Sequence of chain 2.B:
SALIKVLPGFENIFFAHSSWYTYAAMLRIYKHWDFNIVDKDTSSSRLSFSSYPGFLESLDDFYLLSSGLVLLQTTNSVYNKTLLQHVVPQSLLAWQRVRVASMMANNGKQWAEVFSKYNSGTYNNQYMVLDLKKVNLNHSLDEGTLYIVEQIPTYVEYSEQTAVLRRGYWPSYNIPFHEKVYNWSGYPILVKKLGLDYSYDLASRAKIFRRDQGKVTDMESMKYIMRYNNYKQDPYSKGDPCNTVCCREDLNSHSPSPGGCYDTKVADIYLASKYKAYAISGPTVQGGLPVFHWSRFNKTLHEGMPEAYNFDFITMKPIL

A protein and the small-molecule ligand that binds it are described below.
Small molecule (SMILES): CC(=O)N[C@H]1[C@H](O[C@H]2[C@H](O)[C@@H](NC(C)=O)CO[C@@H]2CO)O[C@H](CO)[C@@H](O)[C@@H]1O

Binding-site contacts:
Ligand atom O7 contacts residue THR83 of chain 2.B at 3.6 Å.
Ligand atom C2 contacts residue ASN81 of chain 2.B at 2.5 Å.
Ligand atom C6 contacts residue TRP185 of chain 2.B at 3.9 Å (hydrophobic).
Ligand atom O5 contacts residue ASN81 of chain 2.B at 2.3 Å (h-bond).
Ligand atom C5 contacts residue THR83 of chain 2.B at 3.8 Å.
Ligand atom N2 contacts residue TRP185 of chain 2.B at 4.5 Å.
Ligand atom C5 contacts residue TRP185 of chain 2.B at 4.0 Å (hydrophobic).
Ligand atom C7 contacts residue ASN184 of chain 2.B at 4.1 Å.
Ligand atom C6 contacts residue LEU84 of chain 2.B at 4.0 Å (hydrophobic).
Ligand atom C7 contacts residue ASN81 of chain 2.B at 3.5 Å.
Ligand atom O6 contacts residue LEU84 of chain 2.B at 3.6 Å.
Ligand atom C6 contacts residue HIS87 of chain 2.B at 4.3 Å.
Ligand atom C1 contacts residue ASN81 of chain 2.B at 1.4 Å.
Ligand atom N2 contacts residue ASN81 of chain 2.B at 2.7 Å (h-bond).
Ligand atom O7 contacts residue ASN184 of chain 2.B at 3.5 Å (h-bond).
Ligand atom C8 contacts residue HIS87 of chain 2.B at 3.2 Å.
Ligand atom C4 contacts residue ASN81 of chain 2.B at 4.2 Å.
Ligand atom O5 contacts residue TRP185 of chain 2.B at 3.3 Å (h-bond).
Ligand atom C1 contacts residue TRP185 of chain 2.B at 3.8 Å (hydrophobic).
Ligand atom C3 contacts residue ASN81 of chain 2.B at 3.8 Å.
Ligand atom O5 contacts residue THR83 of chain 2.B at 4.5 Å.
Ligand atom O5 contacts residue LEU84 of chain 2.B at 3.8 Å.
Ligand atom C5 contacts residue ASN81 of chain 2.B at 3.5 Å.
Ligand atom C8 contacts residue ASN184 of chain 2.B at 4.2 Å.
Ligand atom C5 contacts residue LEU84 of chain 2.B at 4.3 Å (hydrophobic).
Ligand atom C2 contacts residue TRP185 of chain 2.B at 3.9 Å (hydrophobic).
Ligand atom C8 contacts residue ASN81 of chain 2.B at 4.4 Å.
Ligand atom C7 contacts residue TRP185 of chain 2.B at 4.3 Å (hydrophobic).
Ligand atom C8 contacts residue THR83 of chain 2.B at 4.2 Å.
Ligand atom C7 contacts residue HIS87 of chain 2.B at 4.5 Å.
Ligand atom O7 contacts residue TRP185 of chain 2.B at 3.8 Å.
Ligand atom C6 contacts residue THR83 of chain 2.B at 3.6 Å.
Ligand atom C7 contacts residue THR83 of chain 2.B at 4.1 Å.
Ligand atom O7 contacts residue ASN81 of chain 2.B at 4.0 Å.
Ligand atom O6 contacts residue TRP185 of chain 2.B at 2.9 Å (h-bond).
Ligand atom C4 contacts residue TRP185 of chain 2.B at 4.2 Å (hydrophobic).